Sequence of chain 1.A:
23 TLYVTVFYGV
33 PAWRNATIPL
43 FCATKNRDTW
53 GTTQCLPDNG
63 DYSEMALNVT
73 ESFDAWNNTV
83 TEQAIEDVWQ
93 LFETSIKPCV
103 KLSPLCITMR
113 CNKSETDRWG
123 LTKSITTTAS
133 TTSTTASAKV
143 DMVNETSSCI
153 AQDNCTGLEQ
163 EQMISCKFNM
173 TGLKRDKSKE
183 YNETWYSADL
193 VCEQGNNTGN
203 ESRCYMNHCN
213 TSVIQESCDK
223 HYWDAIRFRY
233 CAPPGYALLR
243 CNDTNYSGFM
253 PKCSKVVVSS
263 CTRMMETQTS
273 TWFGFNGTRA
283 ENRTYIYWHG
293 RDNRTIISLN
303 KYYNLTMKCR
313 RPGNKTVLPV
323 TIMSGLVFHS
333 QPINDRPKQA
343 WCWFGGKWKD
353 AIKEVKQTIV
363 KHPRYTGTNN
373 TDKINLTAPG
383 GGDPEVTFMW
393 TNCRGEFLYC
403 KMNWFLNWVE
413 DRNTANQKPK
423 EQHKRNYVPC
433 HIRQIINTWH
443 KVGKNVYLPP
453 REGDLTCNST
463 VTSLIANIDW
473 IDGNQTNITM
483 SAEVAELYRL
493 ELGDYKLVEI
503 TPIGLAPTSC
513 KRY

This protein binds this small molecule.
Small molecule (SMILES): CC(=O)N[C@H]1[C@H](O[C@H]2[C@H](O)[C@@H](NC(C)=O)CO[C@@H]2CO[C@@H]2O[C@@H](C)[C@@H](O)[C@@H](O)[C@@H]2O)O[C@H](CO)[C@@H](O)[C@@H]1O

Binding-site contacts:
Ligand atom C6 contacts residue ASN371 of chain 1.A at 3.5 Å.
Ligand atom C8 contacts residue ASN372 of chain 1.A at 4.4 Å.
Ligand atom C4 contacts residue ASN371 of chain 1.A at 4.3 Å.
Ligand atom C3 contacts residue ASN371 of chain 1.A at 3.9 Å.
Ligand atom C5 contacts residue ASN371 of chain 1.A at 4.5 Å.
Ligand atom C5 contacts residue ASN371 of chain 1.A at 3.8 Å.
Ligand atom C7 contacts residue ASN371 of chain 1.A at 3.2 Å.
Ligand atom O5 contacts residue ASN371 of chain 1.A at 2.5 Å (h-bond).
Ligand atom C1 contacts residue ASN371 of chain 1.A at 1.5 Å.
Ligand atom O7 contacts residue ASN371 of chain 1.A at 3.0 Å (h-bond).
Ligand atom C8 contacts residue ASN371 of chain 1.A at 3.3 Å.
Ligand atom C6 contacts residue GLY369 of chain 1.A at 4.1 Å.
Ligand atom C2 contacts residue ASN371 of chain 1.A at 2.5 Å.
Ligand atom N2 contacts residue ASN371 of chain 1.A at 2.9 Å (h-bond).